Binding-site contacts:
Ligand atom P2 contacts residue SER454 of chain 1.A at 3.7 Å.
Ligand atom C6 contacts residue SER454 of chain 1.A at 3.8 Å.
Ligand atom O3P contacts residue GLY535 of chain 1.A at 3.0 Å (h-bond).
Ligand atom C4 contacts residue THR539 of chain 1.A at 3.8 Å.
Ligand atom O4 contacts residue PHE538 of chain 1.A at 2.9 Å (h-bond).
Ligand atom P2 contacts residue SER536 of chain 1.A at 3.6 Å.
Ligand atom O5P contacts residue ARG453 of chain 1.A at 3.5 Å (salt-bridge).
Ligand atom O4 contacts residue GLY537 of chain 1.A at 3.6 Å (h-bond).
Ligand atom O6P contacts residue SER536 of chain 1.A at 3.6 Å.
Ligand atom O5P contacts residue SER454 of chain 1.A at 2.7 Å (h-bond).
Ligand atom O5P contacts residue THR449 of chain 1.A at 2.7 Å (h-bond).
Ligand atom O1P contacts residue ARG506 of chain 1.A at 3.3 Å (salt-bridge).
Ligand atom P2 contacts residue LYS450 of chain 1.A at 3.8 Å.
Ligand atom P1 contacts residue ARG506 of chain 1.A at 3.9 Å.
Ligand atom C5 contacts residue GLY535 of chain 1.A at 3.2 Å.
Ligand atom O2P contacts residue ARG506 of chain 1.A at 2.7 Å (salt-bridge).
Ligand atom O4P contacts residue SER536 of chain 1.A at 2.6 Å (h-bond).
Ligand atom O4 contacts residue SER536 of chain 1.A at 3.8 Å.
Ligand atom C3 contacts residue ARG533 of chain 1.A at 3.2 Å.
Ligand atom O3 contacts residue GLY531 of chain 1.A at 3.1 Å.
Ligand atom C6 contacts residue LEU448 of chain 1.A at 3.9 Å (hydrophobic).
Ligand atom C3 contacts residue GLY535 of chain 1.A at 3.4 Å.
Ligand atom C6 contacts residue THR539 of chain 1.A at 3.4 Å.
Ligand atom P2 contacts residue THR449 of chain 1.A at 3.9 Å.
Ligand atom O3 contacts residue TRP499 of chain 1.A at 3.8 Å.
Ligand atom O4P contacts residue SER451 of chain 1.A at 2.8 Å (h-bond).
Ligand atom O4 contacts residue THR539 of chain 1.A at 3.7 Å.
Ligand atom O6P contacts residue SER454 of chain 1.A at 3.5 Å (h-bond).
Ligand atom O1 contacts residue GLY535 of chain 1.A at 3.8 Å.
Ligand atom O3 contacts residue ARG533 of chain 1.A at 2.6 Å (salt-bridge).
Ligand atom O3P contacts residue PRO534 of chain 1.A at 3.6 Å.
Ligand atom O2 contacts residue GLY531 of chain 1.A at 3.3 Å (h-bond).
Ligand atom O5 contacts residue LEU448 of chain 1.A at 3.6 Å.
Ligand atom O6P contacts residue GLY537 of chain 1.A at 2.8 Å (h-bond).
Ligand atom C4 contacts residue GLY535 of chain 1.A at 3.1 Å.
Ligand atom O4 contacts residue GLY535 of chain 1.A at 2.5 Å (h-bond).
Ligand atom O4P contacts residue LYS450 of chain 1.A at 3.5 Å (salt-bridge).
Ligand atom O1P contacts residue LYS450 of chain 1.A at 3.4 Å.
Ligand atom O6 contacts residue LYS450 of chain 1.A at 3.3 Å (salt-bridge).
Ligand atom O2P contacts residue TRP499 of chain 1.A at 3.1 Å (h-bond).

A small-molecule ligand and the protein it binds are described below.
Small molecule (SMILES): O=P(O)(O)OC[C@H]1O[C@](O)(COP(=O)(O)O)[C@@H](O)[C@@H]1O

Sequence of chain 1.A:
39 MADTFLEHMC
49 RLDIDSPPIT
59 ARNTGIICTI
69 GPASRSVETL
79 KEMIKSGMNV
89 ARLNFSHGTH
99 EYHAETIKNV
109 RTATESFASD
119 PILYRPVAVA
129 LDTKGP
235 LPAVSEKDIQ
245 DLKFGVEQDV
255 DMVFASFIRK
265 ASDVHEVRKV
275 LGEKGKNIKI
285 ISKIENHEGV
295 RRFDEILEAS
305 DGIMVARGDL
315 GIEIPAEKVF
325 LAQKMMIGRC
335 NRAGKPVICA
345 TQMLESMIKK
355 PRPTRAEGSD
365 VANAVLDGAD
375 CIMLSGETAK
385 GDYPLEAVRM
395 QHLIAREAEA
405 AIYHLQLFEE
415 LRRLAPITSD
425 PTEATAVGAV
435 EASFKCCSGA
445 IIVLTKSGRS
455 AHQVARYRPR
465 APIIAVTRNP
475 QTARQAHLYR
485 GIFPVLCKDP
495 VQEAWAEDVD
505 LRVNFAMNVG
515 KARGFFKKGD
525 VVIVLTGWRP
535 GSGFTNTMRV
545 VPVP